Sequence of chain 1.D:
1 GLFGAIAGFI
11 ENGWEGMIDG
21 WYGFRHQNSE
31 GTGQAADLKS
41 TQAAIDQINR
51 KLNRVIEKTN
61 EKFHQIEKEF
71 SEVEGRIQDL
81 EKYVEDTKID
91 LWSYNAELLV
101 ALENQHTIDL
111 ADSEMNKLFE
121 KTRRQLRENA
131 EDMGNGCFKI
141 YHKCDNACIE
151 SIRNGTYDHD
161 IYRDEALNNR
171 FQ

Sequence of chain 1.C:
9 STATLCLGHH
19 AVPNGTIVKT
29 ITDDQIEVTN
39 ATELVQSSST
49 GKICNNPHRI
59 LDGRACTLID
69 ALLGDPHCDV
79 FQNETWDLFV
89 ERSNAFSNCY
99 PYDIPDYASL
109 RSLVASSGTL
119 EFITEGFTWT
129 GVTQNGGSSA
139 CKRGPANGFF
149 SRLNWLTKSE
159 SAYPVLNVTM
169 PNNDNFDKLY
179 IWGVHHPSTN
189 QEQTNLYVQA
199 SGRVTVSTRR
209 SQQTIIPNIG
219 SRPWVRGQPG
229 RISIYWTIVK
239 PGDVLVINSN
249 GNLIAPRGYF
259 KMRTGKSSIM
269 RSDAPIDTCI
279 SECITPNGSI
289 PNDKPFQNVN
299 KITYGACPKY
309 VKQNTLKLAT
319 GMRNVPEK

This protein binds this small molecule.
Small molecule (SMILES): CC(=O)N[C@@H]1[C@@H](O)[C@H](O)[C@@H](CO)O[C@H]1O

Binding-site contacts:
Ligand atom C2 contacts residue ASN38 of chain 1.C at 2.5 Å.
Ligand atom C1 contacts residue ASN38 of chain 1.C at 1.4 Å.
Ligand atom C8 contacts residue THR318 of chain 1.C at 3.7 Å.
Ligand atom C7 contacts residue THR318 of chain 1.C at 4.2 Å.
Ligand atom N2 contacts residue ASN38 of chain 1.C at 2.7 Å (h-bond).
Ligand atom C3 contacts residue ASN38 of chain 1.C at 3.9 Å.
Ligand atom N2 contacts residue THR318 of chain 1.C at 3.6 Å.
Ligand atom C4 contacts residue ASN38 of chain 1.C at 4.4 Å.
Ligand atom C7 contacts residue ASN38 of chain 1.C at 4.0 Å.
Ligand atom C5 contacts residue ASN38 of chain 1.C at 3.7 Å.
Ligand atom O7 contacts residue THR40 of chain 1.C at 4.0 Å.
Ligand atom O5 contacts residue ASN38 of chain 1.C at 2.5 Å (h-bond).
Ligand atom C8 contacts residue LEU52 of chain 1.D at 3.5 Å (hydrophobic).